Sequence of chain 1.A:
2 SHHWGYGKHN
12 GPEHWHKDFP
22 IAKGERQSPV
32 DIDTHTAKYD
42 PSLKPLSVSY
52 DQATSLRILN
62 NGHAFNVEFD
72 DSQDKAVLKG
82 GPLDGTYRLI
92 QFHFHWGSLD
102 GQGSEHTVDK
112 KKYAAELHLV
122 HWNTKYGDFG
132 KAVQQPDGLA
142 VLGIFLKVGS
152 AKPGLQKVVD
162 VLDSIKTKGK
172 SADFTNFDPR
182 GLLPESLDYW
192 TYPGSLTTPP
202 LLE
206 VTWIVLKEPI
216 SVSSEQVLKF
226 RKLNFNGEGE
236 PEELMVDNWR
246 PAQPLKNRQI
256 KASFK

The small molecule below binds the protein below.
Small molecule (SMILES): NS(=O)(=O)c1ccc(C(=O)NCCOCCOCCN2CC(=O)O[Cu]OC(=O)C2)cc1

Binding-site contacts:
Ligand atom C3 contacts residue HIS94 of chain 1.A at 4.0 Å.
Ligand atom C4 contacts residue LEU197 of chain 1.A at 3.8 Å (hydrophobic).
Ligand atom C10 contacts residue PRO201 of chain 1.A at 3.9 Å (hydrophobic).
Ligand atom C12 contacts residue VAL134 of chain 1.A at 4.0 Å (hydrophobic).
Ligand atom C3 contacts residue LEU197 of chain 1.A at 3.8 Å (hydrophobic).
Ligand atom C2 contacts residue GLN92 of chain 1.A at 3.8 Å.
Ligand atom C4 contacts residue HIS94 of chain 1.A at 4.1 Å.
Ligand atom S contacts residue THR198 of chain 1.A at 3.9 Å.
Ligand atom N contacts residue GLU106 of chain 1.A at 4.2 Å.
Ligand atom C2 contacts residue LEU197 of chain 1.A at 3.9 Å (hydrophobic).
Ligand atom O1 contacts residue THR198 of chain 1.A at 3.0 Å (h-bond).
Ligand atom N contacts residue HIS96 of chain 1.A at 3.4 Å (h-bond).
Ligand atom C6 contacts residue THR199 of chain 1.A at 3.2 Å.
Ligand atom O2 contacts residue HIS119 of chain 1.A at 3.4 Å (h-bond).
Ligand atom O2 contacts residue VAL121 of chain 1.A at 3.9 Å.
Ligand atom C13 contacts residue PRO201 of chain 1.A at 3.9 Å (hydrophobic).
Ligand atom S contacts residue ZN1 of chain 1.B at 3.0 Å.
Ligand atom O1 contacts residue SER196 of chain 1.A at 4.0 Å.
Ligand atom N contacts residue THR198 of chain 1.A at 2.9 Å (h-bond).
Ligand atom C5 contacts residue THR199 of chain 1.A at 3.2 Å.
Ligand atom O1 contacts residue ZN1 of chain 1.B at 4.1 Å.
Ligand atom C5 contacts residue THR198 of chain 1.A at 4.2 Å.
Ligand atom C3 contacts residue VAL121 of chain 1.A at 3.8 Å (hydrophobic).
Ligand atom C1 contacts residue LEU197 of chain 1.A at 3.9 Å (hydrophobic).
Ligand atom O1 contacts residue TRP208 of chain 1.A at 3.5 Å.
Ligand atom C5 contacts residue LEU197 of chain 1.A at 3.8 Å (hydrophobic).
Ligand atom N contacts residue ZN1 of chain 1.B at 2.0 Å.
Ligand atom C13 contacts residue LEU203 of chain 1.A at 4.1 Å (hydrophobic).
Ligand atom N contacts residue HIS94 of chain 1.A at 3.3 Å (h-bond).
Ligand atom O2 contacts residue VAL142 of chain 1.A at 3.9 Å.
Ligand atom O7 contacts residue PHE130 of chain 1.A at 3.2 Å.
Ligand atom C6 contacts residue LEU197 of chain 1.A at 3.9 Å (hydrophobic).
Ligand atom O2 contacts residue ZN1 of chain 1.B at 3.0 Å.
Ligand atom O1 contacts residue LEU197 of chain 1.A at 3.3 Å.
Ligand atom C4 contacts residue ZN1 of chain 1.B at 4.2 Å.
Ligand atom S contacts residue HIS119 of chain 1.A at 3.9 Å.
Ligand atom N contacts residue HIS119 of chain 1.A at 3.4 Å (h-bond).
Ligand atom O2 contacts residue TRP208 of chain 1.A at 4.0 Å.
Ligand atom O2 contacts residue HIS94 of chain 1.A at 3.4 Å.
Ligand atom S contacts residue HIS94 of chain 1.A at 3.9 Å.